Sequence of chain 1.D:
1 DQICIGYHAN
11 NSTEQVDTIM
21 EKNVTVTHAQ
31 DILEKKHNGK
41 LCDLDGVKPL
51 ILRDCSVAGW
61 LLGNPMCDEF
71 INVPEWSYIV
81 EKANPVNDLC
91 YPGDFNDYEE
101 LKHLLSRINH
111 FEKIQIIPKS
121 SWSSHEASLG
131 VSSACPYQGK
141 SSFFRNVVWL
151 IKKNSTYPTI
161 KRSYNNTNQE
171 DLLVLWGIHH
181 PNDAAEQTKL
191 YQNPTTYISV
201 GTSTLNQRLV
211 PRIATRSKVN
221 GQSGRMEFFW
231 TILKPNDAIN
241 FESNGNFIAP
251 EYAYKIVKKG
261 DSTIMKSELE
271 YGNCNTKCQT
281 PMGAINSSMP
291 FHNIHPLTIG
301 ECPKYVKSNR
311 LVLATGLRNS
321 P

The protein below binds the small molecule below.
Small molecule (SMILES): CC(=O)N[C@@H]1[C@@H](O)[C@H](O)[C@@H](CO)O[C@H]1O

Binding-site contacts:
Ligand atom C3 contacts residue ASN23 of chain 1.D at 3.9 Å.
Ligand atom O5 contacts residue GLN15 of chain 1.D at 4.1 Å.
Ligand atom C2 contacts residue ASN23 of chain 1.D at 2.6 Å.
Ligand atom C4 contacts residue ASN23 of chain 1.D at 4.4 Å.
Ligand atom C1 contacts residue GLN15 of chain 1.D at 4.4 Å.
Ligand atom O5 contacts residue ASN23 of chain 1.D at 2.5 Å (h-bond).
Ligand atom C1 contacts residue ASN23 of chain 1.D at 1.5 Å.
Ligand atom N2 contacts residue ASN23 of chain 1.D at 3.0 Å (h-bond).
Ligand atom O6 contacts residue GLN15 of chain 1.D at 4.3 Å.
Ligand atom C7 contacts residue ASN23 of chain 1.D at 3.5 Å.
Ligand atom C5 contacts residue ASN23 of chain 1.D at 3.8 Å.
Ligand atom O7 contacts residue ASN23 of chain 1.D at 3.6 Å.